Sequence of chain 1.B:
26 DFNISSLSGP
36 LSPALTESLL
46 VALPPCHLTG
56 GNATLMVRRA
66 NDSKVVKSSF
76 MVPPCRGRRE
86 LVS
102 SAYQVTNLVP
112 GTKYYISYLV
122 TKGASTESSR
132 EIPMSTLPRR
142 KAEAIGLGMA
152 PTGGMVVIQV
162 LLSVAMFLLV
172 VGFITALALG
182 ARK

The protein below binds the small molecule below.
Small molecule (SMILES): CC(=O)N[C@H]1[C@H](O[C@H]2[C@H](O)[C@@H](NC(C)=O)CO[C@@H]2CO)O[C@H](CO)[C@@H](O[C@@H]2O[C@H](CO)[C@@H](O)[C@H](O)[C@@H]2O)[C@@H]1O

Binding-site contacts:
Ligand atom C2 contacts residue ASN57 of chain 1.B at 2.5 Å.
Ligand atom O3 contacts residue SER74 of chain 1.B at 4.0 Å.
Ligand atom C3 contacts residue ASN57 of chain 1.B at 3.8 Å.
Ligand atom C4 contacts residue ASN57 of chain 1.B at 4.3 Å.
Ligand atom C8 contacts residue PHE75 of chain 1.B at 3.2 Å (hydrophobic).
Ligand atom C8 contacts residue MET76 of chain 1.B at 3.9 Å (hydrophobic).
Ligand atom C7 contacts residue ASN57 of chain 1.B at 3.4 Å.
Ligand atom N2 contacts residue ASN57 of chain 1.B at 2.9 Å (h-bond).
Ligand atom C5 contacts residue ASN57 of chain 1.B at 3.6 Å.
Ligand atom O5 contacts residue ASN57 of chain 1.B at 2.3 Å (h-bond).
Ligand atom O7 contacts residue ASN57 of chain 1.B at 3.6 Å.
Ligand atom C3 contacts residue SER74 of chain 1.B at 4.4 Å.
Ligand atom O7 contacts residue MET76 of chain 1.B at 3.2 Å.
Ligand atom C7 contacts residue MET76 of chain 1.B at 4.0 Å (hydrophobic).
Ligand atom N2 contacts residue SER74 of chain 1.B at 3.4 Å (h-bond).
Ligand atom C8 contacts residue SER74 of chain 1.B at 3.4 Å.
Ligand atom C8 contacts residue ALA58 of chain 1.B at 4.2 Å (hydrophobic).
Ligand atom C1 contacts residue ASN57 of chain 1.B at 1.4 Å.
Ligand atom C2 contacts residue SER74 of chain 1.B at 4.5 Å.
Ligand atom C8 contacts residue ASN57 of chain 1.B at 3.5 Å.
Ligand atom C7 contacts residue SER74 of chain 1.B at 3.7 Å.